Sequence of chain 1.B:
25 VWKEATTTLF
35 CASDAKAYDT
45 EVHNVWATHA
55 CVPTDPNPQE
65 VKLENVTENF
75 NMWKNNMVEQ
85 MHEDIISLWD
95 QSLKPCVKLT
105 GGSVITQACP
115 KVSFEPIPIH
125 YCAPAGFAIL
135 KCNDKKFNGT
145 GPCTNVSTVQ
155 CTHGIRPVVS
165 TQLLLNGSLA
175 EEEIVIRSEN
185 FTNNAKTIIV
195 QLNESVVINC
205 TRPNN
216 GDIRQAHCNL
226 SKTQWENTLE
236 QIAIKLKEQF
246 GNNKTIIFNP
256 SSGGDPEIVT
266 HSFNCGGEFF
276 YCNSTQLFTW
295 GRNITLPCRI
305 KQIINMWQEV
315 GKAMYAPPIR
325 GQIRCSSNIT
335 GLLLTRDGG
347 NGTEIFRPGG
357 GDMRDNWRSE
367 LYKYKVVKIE

A small-molecule ligand and the protein it binds are described below.
Small molecule (SMILES): CC(=O)N[C@@H]1[C@@H](O)[C@H](O)[C@@H](CO)O[C@H]1O

Binding-site contacts:
Ligand atom O3 contacts residue LYS140 of chain 1.B at 4.4 Å.
Ligand atom C1 contacts residue NAG1 of chain 1.X at 3.5 Å.
Ligand atom O3 contacts residue ASP138 of chain 1.B at 3.3 Å (salt-bridge).
Ligand atom C8 contacts residue ASP138 of chain 1.B at 3.8 Å.
Ligand atom C4 contacts residue LYS140 of chain 1.B at 3.6 Å.
Ligand atom C8 contacts residue THR148 of chain 1.B at 2.9 Å.
Ligand atom O5 contacts residue NAG1 of chain 1.X at 3.3 Å (h-bond).
Ligand atom C7 contacts residue ASP138 of chain 1.B at 3.6 Å.
Ligand atom O4 contacts residue PHE141 of chain 1.B at 3.3 Å.
Ligand atom O4 contacts residue NAG1 of chain 1.X at 4.1 Å.
Ligand atom C3 contacts residue PRO146 of chain 1.B at 4.0 Å (hydrophobic).
Ligand atom O3 contacts residue PRO146 of chain 1.B at 4.1 Å.
Ligand atom C7 contacts residue THR148 of chain 1.B at 4.0 Å.
Ligand atom O4 contacts residue LYS140 of chain 1.B at 3.6 Å (salt-bridge).
Ligand atom C3 contacts residue PHE141 of chain 1.B at 4.3 Å (hydrophobic).
Ligand atom C4 contacts residue ASN142 of chain 1.B at 3.8 Å.
Ligand atom N2 contacts residue ASP138 of chain 1.B at 4.4 Å.
Ligand atom C6 contacts residue LYS140 of chain 1.B at 4.2 Å.
Ligand atom C6 contacts residue ASN142 of chain 1.B at 3.9 Å.
Ligand atom O3 contacts residue PHE141 of chain 1.B at 3.8 Å.
Ligand atom C5 contacts residue ASN142 of chain 1.B at 4.0 Å.
Ligand atom C3 contacts residue ASP138 of chain 1.B at 4.5 Å.
Ligand atom C6 contacts residue NAG1 of chain 1.X at 3.8 Å.
Ligand atom O4 contacts residue ASN142 of chain 1.B at 2.5 Å (h-bond).
Ligand atom O6 contacts residue LYS140 of chain 1.B at 3.8 Å.
Ligand atom N2 contacts residue PRO146 of chain 1.B at 4.3 Å.
Ligand atom O7 contacts residue THR148 of chain 1.B at 4.1 Å.
Ligand atom C4 contacts residue NAG1 of chain 1.X at 4.4 Å.
Ligand atom C5 contacts residue NAG1 of chain 1.X at 3.4 Å.
Ligand atom C4 contacts residue PHE141 of chain 1.B at 4.0 Å (hydrophobic).
Ligand atom O7 contacts residue ASP138 of chain 1.B at 3.4 Å (salt-bridge).